Binding-site contacts:
Ligand atom C13 contacts residue GLY15 of chain 1.A at 3.6 Å.
Ligand atom C19 contacts residue PRO230 of chain 1.C at 3.5 Å (hydrophobic).
Ligand atom C18 contacts residue ARG183 of chain 1.A at 3.8 Å.
Ligand atom C18 contacts residue ASP157 of chain 1.A at 3.6 Å.
Ligand atom O3 contacts residue GLU207 of chain 1.A at 3.7 Å.
Ligand atom C15 contacts residue GLU207 of chain 1.A at 3.7 Å.
Ligand atom C20 contacts residue GLN59 of chain 1.A at 3.4 Å.
Ligand atom O5 contacts residue LYS213 of chain 1.A at 3.7 Å.
Ligand atom N1 contacts residue ARG183 of chain 1.A at 3.6 Å.
Ligand atom C12 contacts residue GLY15 of chain 1.A at 3.1 Å.
Ligand atom C3 contacts residue ARG210 of chain 1.A at 3.7 Å.
Ligand atom C18 contacts residue THR186 of chain 1.A at 3.7 Å.
Ligand atom C17 contacts residue GLU207 of chain 1.A at 3.4 Å.
Ligand atom C2 contacts residue ARG210 of chain 1.A at 3.5 Å.
Ligand atom O5 contacts residue ASP157 of chain 1.A at 3.7 Å.
Ligand atom C10 contacts residue TYR69 of chain 1.A at 3.4 Å (hydrophobic).
Ligand atom C17 contacts residue ARG206 of chain 1.A at 3.8 Å.
Ligand atom N1 contacts residue ASP157 of chain 1.A at 2.8 Å (salt-bridge).
Ligand atom C18 contacts residue ARG210 of chain 1.A at 3.7 Å.
Ligand atom C11 contacts residue TYR69 of chain 1.A at 3.7 Å (hydrophobic).
Ligand atom O3 contacts residue TYR69 of chain 1.A at 2.8 Å (h-bond).
Ligand atom C16 contacts residue ASP157 of chain 1.A at 3.7 Å.
Ligand atom C16 contacts residue TYR69 of chain 1.A at 3.6 Å (hydrophobic).
Ligand atom O5 contacts residue THR186 of chain 1.A at 2.7 Å (h-bond).
Ligand atom C14 contacts residue ASP157 of chain 1.A at 3.7 Å.
Ligand atom C20 contacts residue GLU207 of chain 1.A at 3.6 Å.
Ligand atom C8 contacts residue GLU207 of chain 1.A at 3.6 Å.
Ligand atom S1 contacts residue GLU207 of chain 1.A at 3.5 Å (salt-bridge).
Ligand atom C9 contacts residue TYR69 of chain 1.A at 3.6 Å (hydrophobic).
Ligand atom C5 contacts residue GLU207 of chain 1.A at 3.5 Å.
Ligand atom O4 contacts residue ARG210 of chain 1.A at 3.1 Å (salt-bridge).
Ligand atom C19 contacts residue ARG210 of chain 1.A at 3.5 Å.
Ligand atom C16 contacts residue ARG183 of chain 1.A at 3.8 Å.
Ligand atom O1 contacts residue LEU16 of chain 1.A at 3.7 Å.
Ligand atom O4 contacts residue GLU207 of chain 1.A at 2.8 Å (salt-bridge).
Ligand atom S1 contacts residue ARG206 of chain 1.A at 3.7 Å.
Ligand atom O5 contacts residue ARG210 of chain 1.A at 3.4 Å.
Ligand atom C10 contacts residue ILE34 of chain 1.A at 3.8 Å (hydrophobic).
Ligand atom O5 contacts residue ARG183 of chain 1.A at 3.8 Å.
Ligand atom C17 contacts residue TYR69 of chain 1.A at 3.5 Å (hydrophobic).

Sequence of chain 1.C:
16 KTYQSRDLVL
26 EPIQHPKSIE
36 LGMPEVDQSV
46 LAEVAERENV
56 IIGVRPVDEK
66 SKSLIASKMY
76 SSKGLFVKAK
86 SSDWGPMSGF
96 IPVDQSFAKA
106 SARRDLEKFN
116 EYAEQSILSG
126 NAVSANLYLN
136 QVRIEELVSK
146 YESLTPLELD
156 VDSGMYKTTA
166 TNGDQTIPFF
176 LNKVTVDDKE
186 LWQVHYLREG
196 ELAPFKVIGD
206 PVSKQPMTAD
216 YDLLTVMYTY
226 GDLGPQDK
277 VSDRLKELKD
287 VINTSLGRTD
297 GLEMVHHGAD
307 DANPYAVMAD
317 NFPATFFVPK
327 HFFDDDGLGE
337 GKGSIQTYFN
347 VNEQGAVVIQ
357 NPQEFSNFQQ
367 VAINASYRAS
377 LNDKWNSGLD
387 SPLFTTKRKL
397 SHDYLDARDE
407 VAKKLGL

A small-molecule ligand and the protein it binds are described below.
Small molecule (SMILES): C/C1=C/C(=O)O[C@@H]2C[C@@H](CC[C@H](C)/C=C\CC1)O[C@@](O)([C@@H]1CSC(=O)N1)C2

Sequence of chain 1.A:
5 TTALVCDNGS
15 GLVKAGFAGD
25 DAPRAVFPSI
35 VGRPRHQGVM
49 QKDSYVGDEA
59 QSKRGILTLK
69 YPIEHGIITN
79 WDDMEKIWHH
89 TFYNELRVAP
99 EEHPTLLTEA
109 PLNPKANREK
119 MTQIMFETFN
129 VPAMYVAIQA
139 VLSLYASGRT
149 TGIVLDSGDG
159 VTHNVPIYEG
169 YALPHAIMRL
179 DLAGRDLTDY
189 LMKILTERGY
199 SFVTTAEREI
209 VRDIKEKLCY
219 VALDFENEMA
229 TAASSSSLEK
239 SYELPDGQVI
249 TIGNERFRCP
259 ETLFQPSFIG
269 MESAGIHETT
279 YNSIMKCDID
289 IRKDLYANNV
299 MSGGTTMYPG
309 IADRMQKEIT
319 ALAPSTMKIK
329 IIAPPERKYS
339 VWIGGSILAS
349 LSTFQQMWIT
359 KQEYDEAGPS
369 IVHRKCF